The small molecule below binds the protein below.
Small molecule (SMILES): CC(=O)N[C@@H]1[C@@H](O)[C@H](O)[C@@H](CO)O[C@H]1O

Binding-site contacts:
Ligand atom C2 contacts residue ASN10 of chain 1.A at 2.4 Å.
Ligand atom O5 contacts residue ASN10 of chain 1.A at 2.3 Å (h-bond).
Ligand atom C5 contacts residue ASN10 of chain 1.A at 3.6 Å.
Ligand atom C3 contacts residue SER38 of chain 1.A at 3.8 Å.
Ligand atom C4 contacts residue ASN10 of chain 1.A at 4.2 Å.
Ligand atom O7 contacts residue GLY6 of chain 1.A at 3.7 Å.
Ligand atom N2 contacts residue SER38 of chain 1.A at 4.3 Å.
Ligand atom O7 contacts residue ASN10 of chain 1.A at 4.3 Å.
Ligand atom C1 contacts residue ASN10 of chain 1.A at 1.4 Å.
Ligand atom C3 contacts residue ASN10 of chain 1.A at 3.8 Å.
Ligand atom C8 contacts residue LEU35 of chain 1.A at 4.1 Å (hydrophobic).
Ligand atom N2 contacts residue PHE9 of chain 1.A at 4.4 Å.
Ligand atom C8 contacts residue GLY6 of chain 1.A at 3.7 Å.
Ligand atom O3 contacts residue SER38 of chain 1.A at 3.4 Å.
Ligand atom C4 contacts residue SER38 of chain 1.A at 4.4 Å.
Ligand atom C7 contacts residue GLY6 of chain 1.A at 3.7 Å.
Ligand atom O4 contacts residue SER38 of chain 1.A at 3.9 Å.
Ligand atom O7 contacts residue PHE5 of chain 1.A at 4.5 Å.
Ligand atom N2 contacts residue GLY6 of chain 1.A at 4.2 Å.
Ligand atom C7 contacts residue PHE5 of chain 1.A at 4.4 Å (hydrophobic).
Ligand atom C8 contacts residue PHE5 of chain 1.A at 3.7 Å (hydrophobic).
Ligand atom C8 contacts residue SER38 of chain 1.A at 4.5 Å.
Ligand atom C7 contacts residue ASN10 of chain 1.A at 3.9 Å.
Ligand atom N2 contacts residue ASN10 of chain 1.A at 2.9 Å (h-bond).
Ligand atom C8 contacts residue PHE9 of chain 1.A at 3.5 Å (hydrophobic).
Ligand atom C7 contacts residue PHE9 of chain 1.A at 4.4 Å (hydrophobic).

Sequence of chain 1.A:
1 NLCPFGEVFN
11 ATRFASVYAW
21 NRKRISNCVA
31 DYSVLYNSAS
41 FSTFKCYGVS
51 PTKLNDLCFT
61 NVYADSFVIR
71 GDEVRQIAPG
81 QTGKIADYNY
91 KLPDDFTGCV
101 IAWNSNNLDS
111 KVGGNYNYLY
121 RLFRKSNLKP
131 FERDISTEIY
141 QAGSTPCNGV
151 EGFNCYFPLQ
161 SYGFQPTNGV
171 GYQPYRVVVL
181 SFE